The protein below binds the small molecule below.
Small molecule (SMILES): CCC[C@H](NC(=O)[C@@H]1[C@H]2CCC[C@H]2CN1C(=O)[C@@H](NC(=O)[C@@H](NC(=O)c1cnccn1)C1CCCCC1)C(C)(C)C)[C@@H](O)C(=O)NC1CC1

Sequence of chain 1.B:
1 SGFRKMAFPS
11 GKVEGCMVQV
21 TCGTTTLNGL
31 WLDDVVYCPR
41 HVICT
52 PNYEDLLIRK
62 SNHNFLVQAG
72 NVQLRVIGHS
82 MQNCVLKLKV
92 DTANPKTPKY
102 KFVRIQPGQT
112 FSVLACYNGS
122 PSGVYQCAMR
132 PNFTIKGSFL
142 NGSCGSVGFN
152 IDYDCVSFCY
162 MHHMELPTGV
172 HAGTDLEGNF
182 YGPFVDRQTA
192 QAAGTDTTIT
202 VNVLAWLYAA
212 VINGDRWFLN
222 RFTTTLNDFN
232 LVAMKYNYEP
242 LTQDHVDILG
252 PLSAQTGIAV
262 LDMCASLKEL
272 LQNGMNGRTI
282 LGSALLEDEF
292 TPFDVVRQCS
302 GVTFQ

Binding-site contacts:
Ligand atom CAM contacts residue CYS145 of chain 1.B at 2.7 Å (hydrophobic).
Ligand atom CAM contacts residue SER144 of chain 1.B at 4.1 Å.
Ligand atom CBF contacts residue ASP187 of chain 1.B at 3.7 Å.
Ligand atom CBE contacts residue MET165 of chain 1.B at 4.1 Å (hydrophobic).
Ligand atom CAL contacts residue HIS163 of chain 1.B at 4.1 Å.
Ligand atom NAA contacts residue CYS145 of chain 1.B at 3.9 Å.
Ligand atom C contacts residue HIS41 of chain 1.B at 3.6 Å.
Ligand atom O contacts residue HIS41 of chain 1.B at 3.7 Å.
Ligand atom NAE contacts residue HIS164 of chain 1.B at 3.5 Å (h-bond).
Ligand atom CAI contacts residue HIS41 of chain 1.B at 3.7 Å.
Ligand atom CAJ contacts residue CYS145 of chain 1.B at 3.5 Å (hydrophobic).
Ligand atom CD2 contacts residue ARG188 of chain 1.B at 3.9 Å.
Ligand atom OBS contacts residue SER144 of chain 1.B at 2.9 Å (h-bond).
Ligand atom CAO contacts residue THR26 of chain 1.B at 3.0 Å.
Ligand atom CAO contacts residue THR25 of chain 1.B at 3.7 Å.
Ligand atom CAH contacts residue CYS145 of chain 1.B at 2.9 Å (hydrophobic).
Ligand atom CAK contacts residue CYS145 of chain 1.B at 3.5 Å (hydrophobic).
Ligand atom CB contacts residue HIS41 of chain 1.B at 3.6 Å.
Ligand atom CAV contacts residue GLN189 of chain 1.B at 4.1 Å.
Ligand atom C contacts residue HIS164 of chain 1.B at 4.0 Å.
Ligand atom NAE contacts residue CYS145 of chain 1.B at 3.2 Å (h-bond).
Ligand atom OBR contacts residue LEU27 of chain 1.B at 4.0 Å.
Ligand atom CBF contacts residue MET165 of chain 1.B at 4.0 Å (hydrophobic).
Ligand atom NAE contacts residue HIS41 of chain 1.B at 3.9 Å.
Ligand atom CD2 contacts residue ASP187 of chain 1.B at 3.9 Å.
Ligand atom CAN contacts residue THR26 of chain 1.B at 4.0 Å.
Ligand atom OBR contacts residue CYS145 of chain 1.B at 2.6 Å (h-bond).
Ligand atom OBS contacts residue CYS145 of chain 1.B at 2.7 Å (h-bond).
Ligand atom CA contacts residue HIS164 of chain 1.B at 3.8 Å.
Ligand atom CAM contacts residue GLY143 of chain 1.B at 3.6 Å.
Ligand atom CD1 contacts residue GLN189 of chain 1.B at 3.7 Å.
Ligand atom CBE contacts residue HIS164 of chain 1.B at 3.8 Å.
Ligand atom OBR contacts residue HIS41 of chain 1.B at 2.5 Å (h-bond).
Ligand atom CAI contacts residue CYS145 of chain 1.B at 1.9 Å (hydrophobic).
Ligand atom CAN contacts residue THR25 of chain 1.B at 3.9 Å.
Ligand atom CBE contacts residue HIS41 of chain 1.B at 3.3 Å.
Ligand atom CAJ contacts residue ASN142 of chain 1.B at 4.0 Å.
Ligand atom CBF contacts residue ARG188 of chain 1.B at 3.7 Å.
Ligand atom NAA contacts residue GLY143 of chain 1.B at 3.6 Å (h-bond).
Ligand atom OBS contacts residue GLY143 of chain 1.B at 3.0 Å (h-bond).